This small molecule binds to this protein.
Small molecule (SMILES): CC(=O)N[C@@H]1[C@@H](O)[C@H](O)[C@@H](CO)O[C@H]1O

Binding-site contacts:
Ligand atom N2 contacts residue ASN306 of chain 1.A at 2.8 Å (h-bond).
Ligand atom C5 contacts residue ILE327 of chain 1.A at 4.3 Å (hydrophobic).
Ligand atom C3 contacts residue ASN306 of chain 1.A at 3.6 Å.
Ligand atom C8 contacts residue ASN306 of chain 1.A at 4.4 Å.
Ligand atom C4 contacts residue ASN306 of chain 1.A at 4.1 Å.
Ligand atom C7 contacts residue ASN306 of chain 1.A at 3.3 Å.
Ligand atom C5 contacts residue ASN306 of chain 1.A at 3.7 Å.
Ligand atom C2 contacts residue ASN306 of chain 1.A at 2.3 Å.
Ligand atom C6 contacts residue ILE327 of chain 1.A at 4.0 Å (hydrophobic).
Ligand atom O7 contacts residue ASN306 of chain 1.A at 3.5 Å (h-bond).
Ligand atom C1 contacts residue ASN306 of chain 1.A at 1.4 Å.
Ligand atom O5 contacts residue ILE327 of chain 1.A at 3.5 Å.
Ligand atom C8 contacts residue VAL445 of chain 1.A at 3.9 Å (hydrophobic).
Ligand atom O5 contacts residue ASN306 of chain 1.A at 2.4 Å (h-bond).

Sequence of chain 1.A:
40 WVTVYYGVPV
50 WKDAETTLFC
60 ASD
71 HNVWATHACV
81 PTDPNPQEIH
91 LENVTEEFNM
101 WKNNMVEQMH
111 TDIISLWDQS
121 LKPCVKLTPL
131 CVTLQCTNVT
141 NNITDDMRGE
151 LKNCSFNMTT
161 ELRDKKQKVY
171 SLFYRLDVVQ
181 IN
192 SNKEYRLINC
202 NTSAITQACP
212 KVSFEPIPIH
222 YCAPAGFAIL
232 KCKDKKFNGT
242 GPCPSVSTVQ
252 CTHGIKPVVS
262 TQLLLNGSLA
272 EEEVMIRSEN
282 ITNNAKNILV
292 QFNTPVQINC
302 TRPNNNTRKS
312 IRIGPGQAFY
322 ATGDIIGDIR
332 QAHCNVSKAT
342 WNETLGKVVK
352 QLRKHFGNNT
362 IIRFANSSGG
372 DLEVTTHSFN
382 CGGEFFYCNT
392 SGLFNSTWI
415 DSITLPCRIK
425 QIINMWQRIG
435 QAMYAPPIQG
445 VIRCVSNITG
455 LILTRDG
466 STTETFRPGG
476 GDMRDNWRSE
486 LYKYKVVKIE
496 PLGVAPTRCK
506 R